Sequence of chain 1.B:
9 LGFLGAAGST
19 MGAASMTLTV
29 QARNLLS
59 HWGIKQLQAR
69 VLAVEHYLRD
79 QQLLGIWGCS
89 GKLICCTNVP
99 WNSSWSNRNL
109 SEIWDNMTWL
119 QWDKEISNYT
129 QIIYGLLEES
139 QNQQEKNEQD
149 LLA

Binding-site contacts:
Ligand atom O7 contacts residue THR18 of chain 1.B at 4.2 Å.
Ligand atom C4 contacts residue ASN114 of chain 1.B at 4.2 Å.
Ligand atom C7 contacts residue ASN114 of chain 1.B at 3.3 Å.
Ligand atom C8 contacts residue ASN114 of chain 1.B at 3.6 Å.
Ligand atom C1 contacts residue ASN114 of chain 1.B at 1.4 Å.
Ligand atom O7 contacts residue ASP113 of chain 1.B at 4.2 Å.
Ligand atom C5 contacts residue ASN114 of chain 1.B at 3.7 Å.
Ligand atom C2 contacts residue ASN114 of chain 1.B at 2.5 Å.
Ligand atom N2 contacts residue ASN114 of chain 1.B at 2.9 Å (h-bond).
Ligand atom C8 contacts residue THR116 of chain 1.B at 4.3 Å.
Ligand atom O7 contacts residue ASN114 of chain 1.B at 3.5 Å (h-bond).
Ligand atom C3 contacts residue ASN114 of chain 1.B at 3.8 Å.
Ligand atom O5 contacts residue ASN114 of chain 1.B at 2.4 Å (h-bond).

A protein and the small-molecule ligand that binds it are described below.
Small molecule (SMILES): CC(=O)N[C@@H]1[C@@H](O)[C@H](O)[C@@H](CO)O[C@H]1O